Sequence of chain 1.B:
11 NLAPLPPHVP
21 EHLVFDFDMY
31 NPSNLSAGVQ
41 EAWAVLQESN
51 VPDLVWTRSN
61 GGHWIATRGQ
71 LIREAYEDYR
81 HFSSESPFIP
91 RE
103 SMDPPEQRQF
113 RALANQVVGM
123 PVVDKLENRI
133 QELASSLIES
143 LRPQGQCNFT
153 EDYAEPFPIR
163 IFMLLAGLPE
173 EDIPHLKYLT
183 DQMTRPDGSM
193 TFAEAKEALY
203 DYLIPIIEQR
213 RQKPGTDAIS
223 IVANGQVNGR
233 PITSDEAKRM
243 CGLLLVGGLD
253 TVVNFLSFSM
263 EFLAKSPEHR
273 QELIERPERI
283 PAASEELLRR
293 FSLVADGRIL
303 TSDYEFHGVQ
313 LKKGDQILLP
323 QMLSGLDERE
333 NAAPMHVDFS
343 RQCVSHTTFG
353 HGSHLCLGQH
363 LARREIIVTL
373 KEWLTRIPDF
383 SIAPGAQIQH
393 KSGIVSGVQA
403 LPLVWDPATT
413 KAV

Sequence of chain 1.D:
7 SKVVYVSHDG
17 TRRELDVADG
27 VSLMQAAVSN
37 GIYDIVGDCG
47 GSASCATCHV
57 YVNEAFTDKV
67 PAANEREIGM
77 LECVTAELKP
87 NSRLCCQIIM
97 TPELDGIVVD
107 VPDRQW

This protein binds this small molecule.
Small molecule (SMILES): O=C1CCC(=O)N1CCCCCCN1C(=O)CCC1=O

Binding-site contacts:
Ligand atom C2 contacts residue SER84 of chain 1.B at 3.2 Å.
Ligand atom O6 contacts residue ASP105 of chain 1.B at 4.3 Å.
Ligand atom O7 contacts residue SER355 of chain 1.B at 3.6 Å.
Ligand atom O6 contacts residue PRO106 of chain 1.B at 3.4 Å.
Ligand atom O20 contacts residue MET76 of chain 1.D at 3.9 Å.
Ligand atom C8 contacts residue TYR79 of chain 1.B at 4.0 Å (hydrophobic).
Ligand atom C12 contacts residue MET76 of chain 1.D at 3.9 Å (hydrophobic).
Ligand atom C2 contacts residue HIS356 of chain 1.B at 1.5 Å.
Ligand atom C11 contacts residue SER50 of chain 1.D at 4.2 Å.
Ligand atom N14 contacts residue MET76 of chain 1.D at 3.9 Å.
Ligand atom O19 contacts residue TYR79 of chain 1.B at 2.5 Å (h-bond).
Ligand atom N14 contacts residue CYS79 of chain 1.D at 3.7 Å.
Ligand atom C1 contacts residue SER84 of chain 1.B at 3.6 Å.
Ligand atom C16 contacts residue CYS79 of chain 1.D at 1.8 Å (hydrophobic).
Ligand atom C5 contacts residue HIS356 of chain 1.B at 3.5 Å.
Ligand atom C13 contacts residue TYR79 of chain 1.B at 4.2 Å (hydrophobic).
Ligand atom O7 contacts residue HIS356 of chain 1.B at 3.0 Å.
Ligand atom C11 contacts residue TYR79 of chain 1.B at 4.3 Å (hydrophobic).
Ligand atom C18 contacts residue CYS79 of chain 1.D at 4.0 Å (hydrophobic).
Ligand atom O7 contacts residue TYR79 of chain 1.B at 3.7 Å.
Ligand atom C17 contacts residue MET76 of chain 1.D at 4.0 Å (hydrophobic).
Ligand atom C17 contacts residue CYS79 of chain 1.D at 3.1 Å (hydrophobic).
Ligand atom N4 contacts residue SER355 of chain 1.B at 4.1 Å.
Ligand atom C8 contacts residue SER355 of chain 1.B at 4.1 Å.
Ligand atom C9 contacts residue SER355 of chain 1.B at 3.4 Å.
Ligand atom C17 contacts residue GLY75 of chain 1.D at 3.8 Å.
Ligand atom C5 contacts residue GLN109 of chain 1.B at 4.2 Å.
Ligand atom C3 contacts residue SER355 of chain 1.B at 4.0 Å.
Ligand atom C15 contacts residue CYS79 of chain 1.D at 2.5 Å (hydrophobic).
Ligand atom C1 contacts residue HIS356 of chain 1.B at 2.5 Å.
Ligand atom O6 contacts residue MET104 of chain 1.B at 4.0 Å.
Ligand atom C16 contacts residue MET76 of chain 1.D at 3.7 Å (hydrophobic).
Ligand atom C3 contacts residue HIS356 of chain 1.B at 2.5 Å.
Ligand atom N4 contacts residue HIS356 of chain 1.B at 3.5 Å (h-bond).
Ligand atom O6 contacts residue GLN109 of chain 1.B at 4.0 Å.
Ligand atom C15 contacts residue MET76 of chain 1.D at 3.6 Å (hydrophobic).
Ligand atom O20 contacts residue CYS79 of chain 1.D at 2.7 Å (h-bond).
Ligand atom C16 contacts residue GLY75 of chain 1.D at 4.2 Å.
Ligand atom C18 contacts residue MET76 of chain 1.D at 4.1 Å (hydrophobic).
Ligand atom C18 contacts residue TYR79 of chain 1.B at 3.8 Å (hydrophobic).